Binding-site contacts:
Ligand atom C32 contacts residue SER281 of chain 1.A at 3.7 Å.
Ligand atom S17 contacts residue HIS214 of chain 1.A at 3.5 Å (h-bond).
Ligand atom C1 contacts residue ARG87 of chain 1.A at 3.6 Å.
Ligand atom O20 contacts residue ARG87 of chain 1.A at 2.8 Å (salt-bridge).
Ligand atom O18 contacts residue PHE285 of chain 1.A at 3.5 Å.
Ligand atom N14 contacts residue TYR91 of chain 1.A at 3.0 Å (h-bond).
Ligand atom C7 contacts residue LEU324 of chain 1.A at 3.9 Å (hydrophobic).
Ligand atom O43 contacts residue SER281 of chain 1.A at 2.7 Å (h-bond).
Ligand atom O42 contacts residue TYR189 of chain 1.A at 2.6 Å (h-bond).
Ligand atom C1 contacts residue SER183 of chain 1.A at 3.6 Å.
Ligand atom C1 contacts residue CYS104 of chain 1.A at 3.9 Å (hydrophobic).
Ligand atom C31 contacts residue ILE187 of chain 1.A at 3.8 Å (hydrophobic).
Ligand atom C33 contacts residue PRO283 of chain 1.A at 3.9 Å (hydrophobic).
Ligand atom C2 contacts residue CYS104 of chain 1.A at 4.0 Å (hydrophobic).
Ligand atom O42 contacts residue VAL272 of chain 1.A at 3.7 Å.
Ligand atom N11 contacts residue PHE285 of chain 1.A at 3.6 Å.
Ligand atom C10 contacts residue LEU324 of chain 1.A at 3.7 Å (hydrophobic).
Ligand atom C3 contacts residue LEU321 of chain 1.A at 3.9 Å (hydrophobic).
Ligand atom O19 contacts residue LEU321 of chain 1.A at 3.8 Å.
Ligand atom O18 contacts residue ILE187 of chain 1.A at 3.6 Å.
Ligand atom O18 contacts residue PRO283 of chain 1.A at 3.8 Å.
Ligand atom S17 contacts residue CD1 of chain 1.B at 2.5 Å.
Ligand atom C4 contacts residue PHE285 of chain 1.A at 4.0 Å (hydrophobic).
Ligand atom C37 contacts residue CD1 of chain 1.B at 3.6 Å.
Ligand atom O19 contacts residue CYS104 of chain 1.A at 3.9 Å.
Ligand atom C16 contacts residue HIS214 of chain 1.A at 3.3 Å.
Ligand atom C30 contacts residue SER281 of chain 1.A at 3.8 Å.
Ligand atom O20 contacts residue SER183 of chain 1.A at 2.7 Å (h-bond).
Ligand atom C31 contacts residue SER281 of chain 1.A at 3.6 Å.
Ligand atom S17 contacts residue ASP216 of chain 1.A at 3.4 Å (salt-bridge).
Ligand atom O19 contacts residue ARG87 of chain 1.A at 2.8 Å (salt-bridge).
Ligand atom C16 contacts residue PHE211 of chain 1.A at 3.6 Å (hydrophobic).
Ligand atom C31 contacts residue TYR189 of chain 1.A at 3.5 Å (hydrophobic).
Ligand atom S17 contacts residue PHE285 of chain 1.A at 3.6 Å.
Ligand atom O15 contacts residue LEU324 of chain 1.A at 3.8 Å.
Ligand atom O43 contacts residue TYR189 of chain 1.A at 3.4 Å.
Ligand atom C16 contacts residue CD1 of chain 1.B at 3.5 Å.
Ligand atom C30 contacts residue ILE187 of chain 1.A at 3.6 Å (hydrophobic).
Ligand atom N14 contacts residue CYS104 of chain 1.A at 3.8 Å.
Ligand atom O43 contacts residue GLN225 of chain 1.A at 3.9 Å.

Sequence of chain 1.A:
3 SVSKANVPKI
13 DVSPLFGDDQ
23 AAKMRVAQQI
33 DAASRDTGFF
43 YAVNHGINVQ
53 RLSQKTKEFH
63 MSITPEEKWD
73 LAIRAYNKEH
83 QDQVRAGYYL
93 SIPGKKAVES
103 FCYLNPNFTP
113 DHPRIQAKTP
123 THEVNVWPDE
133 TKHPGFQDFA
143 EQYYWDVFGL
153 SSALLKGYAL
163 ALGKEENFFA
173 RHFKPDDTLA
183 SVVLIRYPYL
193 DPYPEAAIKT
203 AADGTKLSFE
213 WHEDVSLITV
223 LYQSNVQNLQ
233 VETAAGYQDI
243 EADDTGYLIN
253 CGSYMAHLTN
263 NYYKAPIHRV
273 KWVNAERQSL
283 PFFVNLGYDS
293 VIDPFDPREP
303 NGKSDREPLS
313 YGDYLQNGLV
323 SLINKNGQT

This small molecule binds to this protein.
Small molecule (SMILES): CC(C)[C@@H](NC(=O)[C@H](CS)NC(=O)CCC[C@H](N)C(=O)O)C(=O)O